A small-molecule ligand and the protein it binds are described below.
Small molecule (SMILES): O=C(O)CCCCCCCCCCCn1ccnc1

Binding-site contacts:
Ligand atom C19 contacts residue PHE457 of chain 1.B at 3.9 Å (hydrophobic).
Ligand atom C19 contacts residue PHE186 of chain 1.B at 4.0 Å (hydrophobic).
Ligand atom C14 contacts residue THR282 of chain 1.B at 4.0 Å.
Ligand atom C10 contacts residue THR282 of chain 1.B at 3.5 Å.
Ligand atom N15 contacts residue HEM1 of chain 1.E at 2.6 Å (h-bond).
Ligand atom O17 contacts residue VAL218 of chain 1.B at 2.8 Å.
Ligand atom C4 contacts residue VAL221 of chain 1.B at 3.8 Å (hydrophobic).
Ligand atom C16 contacts residue LEU347 of chain 1.B at 3.6 Å (hydrophobic).
Ligand atom C13 contacts residue THR282 of chain 1.B at 3.4 Å.
Ligand atom C9 contacts residue PHE277 of chain 1.B at 3.8 Å (hydrophobic).
Ligand atom N15 contacts residue LEU347 of chain 1.B at 4.0 Å.
Ligand atom O1 contacts residue VAL221 of chain 1.B at 2.8 Å.
Ligand atom C7 contacts residue PHE85 of chain 1.B at 3.9 Å (hydrophobic).
Ligand atom C5 contacts residue ASN185 of chain 1.B at 3.5 Å.
Ligand atom C3 contacts residue PHE277 of chain 1.B at 3.3 Å (hydrophobic).
Ligand atom C6 contacts residue ASN185 of chain 1.B at 3.7 Å.
Ligand atom C2 contacts residue VAL218 of chain 1.B at 3.3 Å (hydrophobic).
Ligand atom C3 contacts residue VAL221 of chain 1.B at 3.4 Å (hydrophobic).
Ligand atom C11 contacts residue PHE457 of chain 1.B at 3.9 Å (hydrophobic).
Ligand atom C4 contacts residue ASN185 of chain 1.B at 3.7 Å.
Ligand atom C10 contacts residue PHE186 of chain 1.B at 3.7 Å (hydrophobic).
Ligand atom O17 contacts residue HIS88 of chain 1.B at 2.3 Å (h-bond).
Ligand atom C18 contacts residue PHE182 of chain 1.B at 3.8 Å (hydrophobic).
Ligand atom C6 contacts residue PHE277 of chain 1.B at 3.7 Å (hydrophobic).
Ligand atom C16 contacts residue HEM1 of chain 1.E at 3.5 Å.
Ligand atom C19 contacts residue PHE277 of chain 1.B at 3.6 Å (hydrophobic).
Ligand atom N12 contacts residue THR282 of chain 1.B at 3.8 Å.
Ligand atom O1 contacts residue LYS222 of chain 1.B at 3.2 Å (salt-bridge).
Ligand atom C2 contacts residue HIS88 of chain 1.B at 3.4 Å.
Ligand atom O1 contacts residue ASN217 of chain 1.B at 3.9 Å.
Ligand atom C5 contacts residue PHE85 of chain 1.B at 3.8 Å (hydrophobic).
Ligand atom C7 contacts residue PHE277 of chain 1.B at 3.6 Å (hydrophobic).
Ligand atom C2 contacts residue VAL221 of chain 1.B at 3.5 Å (hydrophobic).
Ligand atom C7 contacts residue ASN185 of chain 1.B at 3.8 Å.
Ligand atom C5 contacts residue PHE277 of chain 1.B at 3.9 Å (hydrophobic).
Ligand atom C14 contacts residue HEM1 of chain 1.E at 2.8 Å.
Ligand atom C18 contacts residue PHE277 of chain 1.B at 3.5 Å (hydrophobic).
Ligand atom O1 contacts residue HIS88 of chain 1.B at 4.0 Å.
Ligand atom O1 contacts residue VAL218 of chain 1.B at 2.3 Å (h-bond).
Ligand atom C8 contacts residue PHE186 of chain 1.B at 3.4 Å (hydrophobic).

Sequence of chain 1.B:
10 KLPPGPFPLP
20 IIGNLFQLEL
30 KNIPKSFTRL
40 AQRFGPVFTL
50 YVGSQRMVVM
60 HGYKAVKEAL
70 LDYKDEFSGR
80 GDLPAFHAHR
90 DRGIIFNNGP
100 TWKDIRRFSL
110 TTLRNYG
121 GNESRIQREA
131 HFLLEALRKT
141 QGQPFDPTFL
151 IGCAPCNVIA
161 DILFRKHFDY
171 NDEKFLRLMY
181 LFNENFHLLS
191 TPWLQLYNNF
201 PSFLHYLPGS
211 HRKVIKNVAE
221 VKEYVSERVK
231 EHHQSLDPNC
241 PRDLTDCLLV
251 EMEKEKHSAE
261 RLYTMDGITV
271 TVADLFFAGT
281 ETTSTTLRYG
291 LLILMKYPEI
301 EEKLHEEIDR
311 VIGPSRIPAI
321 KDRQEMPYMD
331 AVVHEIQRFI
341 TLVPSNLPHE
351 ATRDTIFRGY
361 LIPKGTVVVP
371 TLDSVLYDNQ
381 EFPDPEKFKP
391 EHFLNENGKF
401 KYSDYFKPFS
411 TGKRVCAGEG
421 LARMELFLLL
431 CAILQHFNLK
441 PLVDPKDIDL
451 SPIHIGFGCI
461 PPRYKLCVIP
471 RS